Sequence of chain 1.A:
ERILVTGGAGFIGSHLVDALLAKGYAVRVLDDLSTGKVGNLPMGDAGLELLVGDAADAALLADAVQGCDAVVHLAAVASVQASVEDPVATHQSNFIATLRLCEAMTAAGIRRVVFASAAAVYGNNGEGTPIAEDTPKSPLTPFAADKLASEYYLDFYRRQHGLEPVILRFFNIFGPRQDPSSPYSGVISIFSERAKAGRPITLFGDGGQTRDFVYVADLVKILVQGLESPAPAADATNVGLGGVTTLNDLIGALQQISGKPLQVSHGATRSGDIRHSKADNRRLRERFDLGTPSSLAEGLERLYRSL

Binding-site contacts:
Ligand atom C1B contacts residue LEU250 of chain 1.A at 3.7 Å (hydrophobic).
Ligand atom C6 contacts residue VAL190 of chain 1.A at 3.6 Å (hydrophobic).
Ligand atom O4B contacts residue LEU250 of chain 1.A at 3.3 Å.
Ligand atom C6 contacts residue ARG273 of chain 1.A at 3.8 Å.
Ligand atom O2' contacts residue PHE207 of chain 1.A at 3.9 Å.
Ligand atom N3 contacts residue PHE194 of chain 1.A at 3.7 Å.
Ligand atom C4 contacts residue THR205 of chain 1.A at 3.6 Å.
Ligand atom N1 contacts residue VAL190 of chain 1.A at 3.7 Å.
Ligand atom O1B contacts residue ASN175 of chain 1.A at 3.0 Å (h-bond).
Ligand atom O2 contacts residue LEU206 of chain 1.A at 3.6 Å.
Ligand atom C4B contacts residue LEU250 of chain 1.A at 3.9 Å (hydrophobic).
Ligand atom O2B contacts residue ARG214 of chain 1.A at 3.0 Å (salt-bridge).
Ligand atom PB contacts residue ASN175 of chain 1.A at 3.8 Å.
Ligand atom N1 contacts residue PHE207 of chain 1.A at 3.8 Å.
Ligand atom O3B contacts residue GLN212 of chain 1.A at 3.1 Å (h-bond).
Ligand atom O3B contacts residue ARG214 of chain 1.A at 3.7 Å.
Ligand atom O4 contacts residue THR205 of chain 1.A at 3.6 Å (h-bond).
Ligand atom O2 contacts residue THR205 of chain 1.A at 3.6 Å (h-bond).
Ligand atom O2A contacts residue VAL190 of chain 1.A at 2.8 Å (h-bond).
Ligand atom N3 contacts residue THR205 of chain 1.A at 2.8 Å (h-bond).
Ligand atom C2 contacts residue THR205 of chain 1.A at 3.6 Å.
Ligand atom O3B contacts residue ASP276 of chain 1.A at 2.7 Å (salt-bridge).
Ligand atom O4 contacts residue PHE207 of chain 1.A at 3.8 Å.
Ligand atom C5B contacts residue VAL190 of chain 1.A at 3.8 Å (hydrophobic).
Ligand atom O1B contacts residue ARG214 of chain 1.A at 3.0 Å (salt-bridge).
Ligand atom N3 contacts residue PHE207 of chain 1.A at 3.3 Å.
Ligand atom C5 contacts residue VAL190 of chain 1.A at 3.9 Å (hydrophobic).
Ligand atom C3B contacts residue ASP276 of chain 1.A at 3.6 Å.
Ligand atom O2A contacts residue GLY189 of chain 1.A at 3.5 Å.
Ligand atom O2' contacts residue ARG273 of chain 1.A at 3.4 Å.
Ligand atom O4B contacts residue VAL190 of chain 1.A at 3.5 Å.
Ligand atom C3B contacts residue ARG214 of chain 1.A at 3.9 Å.
Ligand atom C2 contacts residue PHE207 of chain 1.A at 3.4 Å (hydrophobic).
Ligand atom O2B contacts residue ASP276 of chain 1.A at 3.9 Å.
Ligand atom O2 contacts residue PHE207 of chain 1.A at 2.8 Å (h-bond).
Ligand atom O3A contacts residue ASN175 of chain 1.A at 3.3 Å (h-bond).
Ligand atom O1A contacts residue ARG273 of chain 1.A at 3.9 Å.
Ligand atom C4 contacts residue PHE207 of chain 1.A at 3.6 Å (hydrophobic).
Ligand atom PB contacts residue ARG214 of chain 1.A at 3.7 Å.
Ligand atom O2' contacts residue ASP276 of chain 1.A at 3.9 Å.

The small molecule below binds the protein below.
Small molecule (SMILES): CC(=O)N[C@H]1[C@@H](O[P](=O)(O)O[P](=O)(O)OC[C@H]2O[C@@H](n3ccc(=O)[nH]c3=O)[C@H](O)[C@@H]2O)O[C@H](CO)[C@@H](O)[C@@H]1O